Binding-site contacts:
Ligand atom C4 contacts residue ASN84 of chain 6.A at 3.3 Å.
Ligand atom C3R contacts residue SER39 of chain 6.A at 3.6 Å.
Ligand atom C3R contacts residue ARG11 of chain 6.A at 3.5 Å.
Ligand atom O2P contacts residue ASN105 of chain 6.A at 3.2 Å (h-bond).
Ligand atom C1R contacts residue ASP80 of chain 6.A at 3.8 Å.
Ligand atom C7 contacts residue ASN84 of chain 6.A at 3.8 Å.
Ligand atom O2R contacts residue SER39 of chain 6.A at 2.9 Å (h-bond).
Ligand atom C5 contacts residue TRP87 of chain 6.A at 3.7 Å (hydrophobic).
Ligand atom C4 contacts residue TRP87 of chain 6.A at 3.6 Å (hydrophobic).
Ligand atom C6 contacts residue TRP87 of chain 6.A at 3.7 Å (hydrophobic).
Ligand atom O3R contacts residue ARG11 of chain 6.A at 3.0 Å.
Ligand atom C7 contacts residue TRP87 of chain 6.A at 3.4 Å (hydrophobic).
Ligand atom N7 contacts residue ILE81 of chain 6.A at 2.7 Å (h-bond).
Ligand atom O7 contacts residue ASN84 of chain 6.A at 2.9 Å (h-bond).
Ligand atom O3P contacts residue ARG11 of chain 6.A at 3.2 Å (salt-bridge).
Ligand atom N7 contacts residue ASP80 of chain 6.A at 3.2 Å.
Ligand atom O4R contacts residue VAL9 of chain 6.A at 3.7 Å.
Ligand atom C2 contacts residue ASP80 of chain 6.A at 3.6 Å.
Ligand atom O5R contacts residue ARG11 of chain 6.A at 3.5 Å (salt-bridge).
Ligand atom O3R contacts residue ASP80 of chain 6.A at 3.8 Å.
Ligand atom O2R contacts residue ASP80 of chain 6.A at 2.9 Å (salt-bridge).
Ligand atom C4R contacts residue VAL9 of chain 6.A at 3.7 Å (hydrophobic).
Ligand atom O1P contacts residue ARG11 of chain 6.A at 3.1 Å (salt-bridge).
Ligand atom O3R contacts residue GLY38 of chain 6.A at 3.0 Å.
Ligand atom O3R contacts residue SER39 of chain 6.A at 2.8 Å (h-bond).
Ligand atom C6 contacts residue VAL108 of chain 6.A at 3.7 Å (hydrophobic).
Ligand atom C5 contacts residue LEU107 of chain 6.A at 3.5 Å (hydrophobic).
Ligand atom O7 contacts residue TRP87 of chain 6.A at 3.8 Å.
Ligand atom C7 contacts residue ILE81 of chain 6.A at 3.4 Å (hydrophobic).
Ligand atom N1 contacts residue TRP87 of chain 6.A at 3.5 Å.
Ligand atom C2 contacts residue TRP87 of chain 6.A at 3.3 Å (hydrophobic).
Ligand atom N7 contacts residue TRP87 of chain 6.A at 3.4 Å.
Ligand atom O4R contacts residue TRP87 of chain 6.A at 3.7 Å.
Ligand atom O1P contacts residue GLY10 of chain 6.A at 3.6 Å.
Ligand atom C4 contacts residue LEU107 of chain 6.A at 3.8 Å (hydrophobic).
Ligand atom C3 contacts residue TRP87 of chain 6.A at 3.5 Å (hydrophobic).
Ligand atom C2R contacts residue SER39 of chain 6.A at 3.8 Å.
Ligand atom O5R contacts residue GLY10 of chain 6.A at 3.8 Å.
Ligand atom C1R contacts residue TRP87 of chain 6.A at 3.8 Å (hydrophobic).
Ligand atom O7 contacts residue ILE81 of chain 6.A at 3.0 Å (h-bond).

Sequence of chain 6.A:
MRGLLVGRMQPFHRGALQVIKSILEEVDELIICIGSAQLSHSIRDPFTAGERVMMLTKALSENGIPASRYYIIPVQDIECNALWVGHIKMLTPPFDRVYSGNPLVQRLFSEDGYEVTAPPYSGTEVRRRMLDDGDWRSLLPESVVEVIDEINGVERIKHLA

A small-molecule ligand and the protein it binds are described below.
Small molecule (SMILES): NC(=O)c1ccc[n+]([C@@H]2O[C@H](COP(=O)(O)O)[C@@H](O)[C@H]2O)c1